This protein binds this small molecule.
Small molecule (SMILES): CC(=O)N[C@@H]1[C@@H](O)[C@H](O)[C@@H](CO)O[C@H]1O

Binding-site contacts:
Ligand atom C2 contacts residue ASN36 of chain 1.A at 2.6 Å.
Ligand atom C3 contacts residue ASN36 of chain 1.A at 3.8 Å.
Ligand atom C7 contacts residue ASP33 of chain 1.A at 4.4 Å.
Ligand atom C8 contacts residue ASP33 of chain 1.A at 3.1 Å.
Ligand atom O7 contacts residue ASN36 of chain 1.A at 3.9 Å.
Ligand atom C7 contacts residue ASN36 of chain 1.A at 3.5 Å.
Ligand atom O5 contacts residue ASN36 of chain 1.A at 2.4 Å (h-bond).
Ligand atom C5 contacts residue ASN36 of chain 1.A at 3.7 Å.
Ligand atom C4 contacts residue ASN36 of chain 1.A at 4.3 Å.
Ligand atom C1 contacts residue ASN36 of chain 1.A at 1.4 Å.
Ligand atom N2 contacts residue ASN36 of chain 1.A at 2.9 Å (h-bond).

Sequence of chain 1.A:
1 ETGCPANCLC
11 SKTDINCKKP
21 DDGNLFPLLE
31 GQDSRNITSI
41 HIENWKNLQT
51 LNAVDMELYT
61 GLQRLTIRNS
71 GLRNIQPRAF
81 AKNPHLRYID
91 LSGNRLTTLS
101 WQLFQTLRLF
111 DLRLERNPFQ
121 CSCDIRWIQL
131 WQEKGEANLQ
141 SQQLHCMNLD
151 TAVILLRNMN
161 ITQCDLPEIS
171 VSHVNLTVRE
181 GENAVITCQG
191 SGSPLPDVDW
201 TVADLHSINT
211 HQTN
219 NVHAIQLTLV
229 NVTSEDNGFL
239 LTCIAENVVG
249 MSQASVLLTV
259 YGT